Sequence of chain 1.A:
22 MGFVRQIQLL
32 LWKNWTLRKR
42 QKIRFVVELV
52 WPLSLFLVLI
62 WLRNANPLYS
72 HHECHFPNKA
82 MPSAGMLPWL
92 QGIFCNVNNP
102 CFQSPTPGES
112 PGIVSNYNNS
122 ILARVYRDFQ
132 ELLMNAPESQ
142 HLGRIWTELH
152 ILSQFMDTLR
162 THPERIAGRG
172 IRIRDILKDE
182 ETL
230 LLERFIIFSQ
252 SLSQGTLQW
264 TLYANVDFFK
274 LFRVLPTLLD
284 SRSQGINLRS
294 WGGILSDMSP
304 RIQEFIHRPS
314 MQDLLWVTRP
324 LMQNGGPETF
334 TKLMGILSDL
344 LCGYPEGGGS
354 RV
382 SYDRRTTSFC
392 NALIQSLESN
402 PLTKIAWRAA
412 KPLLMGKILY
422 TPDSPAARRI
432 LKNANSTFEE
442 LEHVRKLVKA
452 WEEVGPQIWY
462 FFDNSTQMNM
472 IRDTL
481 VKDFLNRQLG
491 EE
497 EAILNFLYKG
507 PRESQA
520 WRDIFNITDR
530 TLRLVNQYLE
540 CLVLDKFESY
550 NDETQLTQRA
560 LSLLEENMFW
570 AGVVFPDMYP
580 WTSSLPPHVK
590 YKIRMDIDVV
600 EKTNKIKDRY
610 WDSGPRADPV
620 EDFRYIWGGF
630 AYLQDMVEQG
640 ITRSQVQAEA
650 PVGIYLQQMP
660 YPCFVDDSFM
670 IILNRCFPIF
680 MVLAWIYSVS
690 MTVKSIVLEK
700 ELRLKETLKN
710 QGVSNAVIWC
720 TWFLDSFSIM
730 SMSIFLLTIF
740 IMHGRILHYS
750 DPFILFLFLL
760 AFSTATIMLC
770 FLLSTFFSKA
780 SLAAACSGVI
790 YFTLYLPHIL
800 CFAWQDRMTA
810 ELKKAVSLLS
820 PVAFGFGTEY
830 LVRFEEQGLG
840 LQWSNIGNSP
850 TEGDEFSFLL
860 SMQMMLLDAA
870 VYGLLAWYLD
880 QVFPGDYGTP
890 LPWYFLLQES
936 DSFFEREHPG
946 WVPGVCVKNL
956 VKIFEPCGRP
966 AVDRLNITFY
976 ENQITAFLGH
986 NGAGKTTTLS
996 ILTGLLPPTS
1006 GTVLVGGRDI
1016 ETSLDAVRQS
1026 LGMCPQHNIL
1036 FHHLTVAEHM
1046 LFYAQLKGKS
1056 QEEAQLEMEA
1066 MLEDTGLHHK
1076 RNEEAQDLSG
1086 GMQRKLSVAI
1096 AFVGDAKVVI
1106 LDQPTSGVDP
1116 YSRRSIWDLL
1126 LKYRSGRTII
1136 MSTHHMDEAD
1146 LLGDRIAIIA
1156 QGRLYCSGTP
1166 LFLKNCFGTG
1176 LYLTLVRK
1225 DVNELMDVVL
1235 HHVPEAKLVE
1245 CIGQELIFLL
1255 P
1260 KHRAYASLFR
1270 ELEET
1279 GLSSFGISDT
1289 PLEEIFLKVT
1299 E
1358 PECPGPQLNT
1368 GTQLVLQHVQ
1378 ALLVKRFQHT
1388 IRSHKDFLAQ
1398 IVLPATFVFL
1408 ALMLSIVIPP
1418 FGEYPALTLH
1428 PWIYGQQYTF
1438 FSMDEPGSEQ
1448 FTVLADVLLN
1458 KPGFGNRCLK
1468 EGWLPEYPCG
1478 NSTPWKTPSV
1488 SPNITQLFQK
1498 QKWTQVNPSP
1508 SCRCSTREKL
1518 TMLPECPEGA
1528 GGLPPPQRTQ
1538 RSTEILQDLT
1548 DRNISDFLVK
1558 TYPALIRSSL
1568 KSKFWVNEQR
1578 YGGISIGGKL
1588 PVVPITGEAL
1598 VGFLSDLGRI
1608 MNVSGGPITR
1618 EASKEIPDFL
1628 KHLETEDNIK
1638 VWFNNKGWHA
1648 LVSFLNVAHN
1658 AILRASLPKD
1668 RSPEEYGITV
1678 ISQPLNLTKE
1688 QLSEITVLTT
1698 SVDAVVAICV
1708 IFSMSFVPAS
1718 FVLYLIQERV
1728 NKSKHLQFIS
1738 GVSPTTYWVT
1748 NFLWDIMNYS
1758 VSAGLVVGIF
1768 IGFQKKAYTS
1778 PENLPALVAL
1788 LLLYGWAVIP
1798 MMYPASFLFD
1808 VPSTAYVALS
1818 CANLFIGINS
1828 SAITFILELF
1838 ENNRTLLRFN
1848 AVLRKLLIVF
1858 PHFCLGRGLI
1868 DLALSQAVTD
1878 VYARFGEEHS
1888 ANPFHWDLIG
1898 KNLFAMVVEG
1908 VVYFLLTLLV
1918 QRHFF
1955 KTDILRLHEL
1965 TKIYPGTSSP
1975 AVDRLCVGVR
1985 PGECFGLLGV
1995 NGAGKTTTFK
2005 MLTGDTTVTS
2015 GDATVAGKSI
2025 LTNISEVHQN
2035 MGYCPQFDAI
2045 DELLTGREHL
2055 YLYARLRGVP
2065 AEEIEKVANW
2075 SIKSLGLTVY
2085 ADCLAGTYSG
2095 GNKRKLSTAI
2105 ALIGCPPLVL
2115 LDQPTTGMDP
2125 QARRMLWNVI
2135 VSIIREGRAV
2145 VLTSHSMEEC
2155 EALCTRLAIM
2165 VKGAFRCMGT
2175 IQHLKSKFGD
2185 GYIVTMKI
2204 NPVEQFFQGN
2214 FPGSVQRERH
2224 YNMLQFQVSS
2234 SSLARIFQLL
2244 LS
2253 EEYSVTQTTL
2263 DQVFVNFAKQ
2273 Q

This small molecule binds to this protein.
Small molecule (SMILES): CC(=O)N[C@@H]1[C@@H](O)[C@H](O)[C@@H](CO)O[C@H]1O

Binding-site contacts:
Ligand atom C4 contacts residue ASN1490 of chain 1.A at 4.2 Å.
Ligand atom C1 contacts residue ASN1490 of chain 1.A at 1.4 Å.
Ligand atom C5 contacts residue ASN1490 of chain 1.A at 3.7 Å.
Ligand atom O5 contacts residue ASN1490 of chain 1.A at 2.4 Å (h-bond).
Ligand atom O6 contacts residue SER1488 of chain 1.A at 4.3 Å.
Ligand atom C3 contacts residue ASN1490 of chain 1.A at 3.8 Å.
Ligand atom O6 contacts residue PRO1489 of chain 1.A at 3.7 Å.
Ligand atom O6 contacts residue ASN1490 of chain 1.A at 4.3 Å.
Ligand atom C6 contacts residue PRO1489 of chain 1.A at 4.3 Å (hydrophobic).
Ligand atom C2 contacts residue ASN1490 of chain 1.A at 2.4 Å.
Ligand atom O7 contacts residue ASN1490 of chain 1.A at 4.4 Å.
Ligand atom C8 contacts residue ASN1490 of chain 1.A at 3.9 Å.
Ligand atom C7 contacts residue ASN1490 of chain 1.A at 3.5 Å.
Ligand atom N2 contacts residue ASN1490 of chain 1.A at 2.9 Å (h-bond).